A small-molecule ligand and the protein it binds are described below.
Small molecule (SMILES): Nc1ccn([C@H]2C[C@H](O[P](=O)(O)OC[C@H]3O[C@@H](n4cnc5c(N)ncnc54)C[C@@H]3O)[C@@H](COP(=O)(O)O)O2)c(=O)n1

Sequence of chain 6.A:
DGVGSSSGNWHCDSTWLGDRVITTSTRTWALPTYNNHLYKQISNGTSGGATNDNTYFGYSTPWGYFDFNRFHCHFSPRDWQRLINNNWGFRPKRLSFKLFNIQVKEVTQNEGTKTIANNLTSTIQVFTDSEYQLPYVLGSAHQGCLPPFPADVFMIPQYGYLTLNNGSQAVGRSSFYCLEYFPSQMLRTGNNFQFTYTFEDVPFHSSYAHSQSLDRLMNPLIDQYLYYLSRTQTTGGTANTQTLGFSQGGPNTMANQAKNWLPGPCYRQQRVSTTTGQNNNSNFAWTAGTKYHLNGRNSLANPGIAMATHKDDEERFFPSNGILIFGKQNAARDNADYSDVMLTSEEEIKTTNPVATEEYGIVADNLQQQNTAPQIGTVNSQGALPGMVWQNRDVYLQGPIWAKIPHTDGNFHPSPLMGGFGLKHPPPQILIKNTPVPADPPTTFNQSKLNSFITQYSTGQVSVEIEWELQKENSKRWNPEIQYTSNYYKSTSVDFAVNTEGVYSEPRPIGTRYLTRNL

Binding-site contacts:
Ligand atom C6 contacts residue VAL202 of chain 6.A at 4.2 Å (hydrophobic).
Ligand atom N4 contacts residue ASP201 of chain 6.A at 2.5 Å.
Ligand atom C6 contacts residue PRO203 of chain 6.A at 4.0 Å (hydrophobic).
Ligand atom N3 contacts residue ASP201 of chain 6.A at 4.1 Å.
Ligand atom C8 contacts residue HIS413 of chain 6.A at 3.8 Å.
Ligand atom N3 contacts residue PRO203 of chain 6.A at 4.2 Å.
Ligand atom C2 contacts residue GLY422 of chain 6.A at 3.3 Å.
Ligand atom C2 contacts residue PRO203 of chain 6.A at 3.9 Å (hydrophobic).
Ligand atom C6 contacts residue PRO203 of chain 6.A at 4.0 Å (hydrophobic).
Ligand atom C2' contacts residue HIS413 of chain 6.A at 3.8 Å.
Ligand atom N1 contacts residue PRO203 of chain 6.A at 4.1 Å.
Ligand atom C6 contacts residue GLY422 of chain 6.A at 3.8 Å.
Ligand atom N6 contacts residue GLY420 of chain 6.A at 3.7 Å.
Ligand atom N7 contacts residue ASN392 of chain 6.A at 4.2 Å.
Ligand atom N6 contacts residue SER415 of chain 6.A at 3.6 Å.
Ligand atom C5 contacts residue SER415 of chain 6.A at 4.1 Å.
Ligand atom N6 contacts residue PHE421 of chain 6.A at 3.9 Å.
Ligand atom N7 contacts residue SER415 of chain 6.A at 4.0 Å.
Ligand atom C4 contacts residue PRO203 of chain 6.A at 4.1 Å (hydrophobic).
Ligand atom C2 contacts residue VAL202 of chain 6.A at 4.2 Å (hydrophobic).
Ligand atom N7 contacts residue PRO203 of chain 6.A at 4.2 Å.
Ligand atom N7 contacts residue HIS413 of chain 6.A at 4.1 Å.
Ligand atom N3 contacts residue PRO414 of chain 6.A at 4.2 Å.
Ligand atom C4 contacts residue VAL202 of chain 6.A at 3.7 Å (hydrophobic).
Ligand atom C5 contacts residue PRO203 of chain 6.A at 3.9 Å (hydrophobic).
Ligand atom N1 contacts residue VAL202 of chain 6.A at 3.6 Å.
Ligand atom C4 contacts residue PRO203 of chain 6.A at 4.2 Å (hydrophobic).
Ligand atom C5 contacts residue ARG91 of chain 6.A at 4.1 Å.
Ligand atom N1 contacts residue GLY422 of chain 6.A at 3.0 Å (h-bond).
Ligand atom C2' contacts residue PRO203 of chain 6.A at 3.3 Å (hydrophobic).
Ligand atom C5 contacts residue ASP201 of chain 6.A at 4.1 Å.
Ligand atom N1 contacts residue PRO203 of chain 6.A at 3.8 Å.
Ligand atom C2' contacts residue PRO414 of chain 6.A at 3.8 Å (hydrophobic).
Ligand atom C4 contacts residue ASP201 of chain 6.A at 3.7 Å.
Ligand atom N6 contacts residue GLY422 of chain 6.A at 3.4 Å (h-bond).
Ligand atom C6 contacts residue SER415 of chain 6.A at 4.1 Å.
Ligand atom C5 contacts residue VAL202 of chain 6.A at 3.6 Å (hydrophobic).
Ligand atom C1' contacts residue PRO203 of chain 6.A at 4.1 Å (hydrophobic).
Ligand atom N4 contacts residue VAL202 of chain 6.A at 2.9 Å (h-bond).
Ligand atom C5 contacts residue PRO203 of chain 6.A at 4.0 Å (hydrophobic).